Sequence of chain 1.F:
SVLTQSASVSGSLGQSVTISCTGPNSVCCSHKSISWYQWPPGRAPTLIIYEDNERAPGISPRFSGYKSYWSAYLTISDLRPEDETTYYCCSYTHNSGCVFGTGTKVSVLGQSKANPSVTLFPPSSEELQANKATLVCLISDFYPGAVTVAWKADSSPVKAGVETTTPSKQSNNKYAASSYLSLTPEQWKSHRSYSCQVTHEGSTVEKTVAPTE

Sequence of chain 1.A:
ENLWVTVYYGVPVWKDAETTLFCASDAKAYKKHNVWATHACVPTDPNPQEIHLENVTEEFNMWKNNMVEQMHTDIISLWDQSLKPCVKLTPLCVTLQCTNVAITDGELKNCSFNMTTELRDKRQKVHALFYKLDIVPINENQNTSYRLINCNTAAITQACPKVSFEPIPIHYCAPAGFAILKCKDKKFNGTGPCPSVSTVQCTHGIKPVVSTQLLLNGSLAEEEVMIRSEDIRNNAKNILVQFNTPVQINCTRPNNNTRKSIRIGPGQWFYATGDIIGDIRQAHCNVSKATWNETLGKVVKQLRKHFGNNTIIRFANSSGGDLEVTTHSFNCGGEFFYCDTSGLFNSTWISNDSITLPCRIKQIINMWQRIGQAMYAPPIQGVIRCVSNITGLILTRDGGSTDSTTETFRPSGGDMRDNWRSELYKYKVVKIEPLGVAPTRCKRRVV

A small-molecule ligand and the protein it binds are described below.
Small molecule (SMILES): CC(=O)N[C@H]1[C@H](O[C@H]2[C@H](O)[C@@H](NC(C)=O)CO[C@@H]2CO)O[C@H](CO)[C@@H](O[C@@H]2O[C@H](CO[C@H]3O[C@H](CO[C@H]4O[C@H](CO)[C@@H](O)[C@H](O)[C@@H]4O)[C@@H](O)[C@H](O[C@H]4O[C@H](CO)[C@@H](O)[C@H](O)[C@@H]4O)[C@@H]3O)[C@@H](O)[C@H](O[C@H]3O[C@H](CO)[C@@H](O)[C@H](O)[C@@H]3O)[C@@H]2O)[C@@H]1O

Binding-site contacts:
Ligand atom C5 contacts residue ARG110 of chain 1.E at 3.5 Å.
Ligand atom O4 contacts residue GLY112 of chain 1.E at 3.4 Å (h-bond).
Ligand atom O2 contacts residue THR115 of chain 1.E at 3.6 Å.
Ligand atom O3 contacts residue ASP57 of chain 1.E at 3.7 Å.
Ligand atom O4 contacts residue TYR54 of chain 1.E at 3.6 Å.
Ligand atom O7 contacts residue ASN58 of chain 1.A at 2.7 Å (h-bond).
Ligand atom C2 contacts residue HIS95 of chain 1.F at 3.6 Å.
Ligand atom O3 contacts residue HIS95 of chain 1.F at 3.3 Å.
Ligand atom C1 contacts residue ARG110 of chain 1.E at 3.5 Å.
Ligand atom C1 contacts residue ASN58 of chain 1.A at 1.4 Å.
Ligand atom O6 contacts residue ASP111 of chain 1.E at 2.8 Å (salt-bridge).
Ligand atom C6 contacts residue PHE31 of chain 1.E at 3.7 Å (hydrophobic).
Ligand atom C8 contacts residue GLU57 of chain 1.A at 3.7 Å.
Ligand atom C7 contacts residue SER17 of chain 1.B at 3.1 Å.
Ligand atom O4 contacts residue ASP57 of chain 1.E at 3.4 Å.
Ligand atom C3 contacts residue HIS95 of chain 1.F at 3.7 Å.
Ligand atom O7 contacts residue GLY16 of chain 1.B at 3.7 Å.
Ligand atom O2 contacts residue ASP57 of chain 1.E at 3.1 Å (salt-bridge).
Ligand atom C1 contacts residue ASP57 of chain 1.E at 3.0 Å.
Ligand atom O7 contacts residue SER17 of chain 1.B at 2.5 Å (h-bond).
Ligand atom O6 contacts residue PHE31 of chain 1.E at 3.2 Å.
Ligand atom O6 contacts residue ARG110 of chain 1.E at 2.9 Å (salt-bridge).
Ligand atom N2 contacts residue ASN58 of chain 1.A at 3.0 Å (h-bond).
Ligand atom C7 contacts residue HIS33 of chain 1.E at 3.6 Å.
Ligand atom O6 contacts residue LYS58 of chain 1.E at 3.5 Å (salt-bridge).
Ligand atom C8 contacts residue PHE31 of chain 1.E at 3.5 Å (hydrophobic).
Ligand atom C2 contacts residue ASP57 of chain 1.E at 3.2 Å.
Ligand atom N2 contacts residue SER52 of chain 1.E at 3.5 Å (h-bond).
Ligand atom O5 contacts residue ARG110 of chain 1.E at 2.9 Å (salt-bridge).
Ligand atom C5 contacts residue ASN58 of chain 1.A at 3.6 Å.
Ligand atom O3 contacts residue HIS33 of chain 1.E at 2.9 Å (h-bond).
Ligand atom C7 contacts residue ASN58 of chain 1.A at 3.0 Å.
Ligand atom C2 contacts residue ASN58 of chain 1.A at 2.5 Å.
Ligand atom C8 contacts residue SER17 of chain 1.B at 3.4 Å.
Ligand atom C6 contacts residue ASN30 of chain 1.E at 3.5 Å.
Ligand atom C6 contacts residue ASP111 of chain 1.E at 3.6 Å.
Ligand atom O7 contacts residue SER52 of chain 1.E at 3.2 Å (h-bond).
Ligand atom O5 contacts residue ASN58 of chain 1.A at 2.3 Å (h-bond).
Ligand atom C5 contacts residue TYR54 of chain 1.E at 3.6 Å (hydrophobic).
Ligand atom C8 contacts residue ARG110 of chain 1.E at 3.4 Å.

Sequence of chain 1.E:
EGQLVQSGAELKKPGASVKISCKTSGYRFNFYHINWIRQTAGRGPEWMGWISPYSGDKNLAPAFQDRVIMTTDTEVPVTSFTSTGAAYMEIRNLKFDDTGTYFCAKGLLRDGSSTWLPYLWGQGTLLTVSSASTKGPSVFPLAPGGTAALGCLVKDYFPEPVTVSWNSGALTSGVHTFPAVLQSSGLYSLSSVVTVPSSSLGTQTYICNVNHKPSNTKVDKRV

Sequence of chain 1.B:
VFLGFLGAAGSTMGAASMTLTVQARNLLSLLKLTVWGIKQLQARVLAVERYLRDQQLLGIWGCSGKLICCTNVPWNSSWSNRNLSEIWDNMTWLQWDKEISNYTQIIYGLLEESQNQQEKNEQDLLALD